Sequence of chain 1.B:
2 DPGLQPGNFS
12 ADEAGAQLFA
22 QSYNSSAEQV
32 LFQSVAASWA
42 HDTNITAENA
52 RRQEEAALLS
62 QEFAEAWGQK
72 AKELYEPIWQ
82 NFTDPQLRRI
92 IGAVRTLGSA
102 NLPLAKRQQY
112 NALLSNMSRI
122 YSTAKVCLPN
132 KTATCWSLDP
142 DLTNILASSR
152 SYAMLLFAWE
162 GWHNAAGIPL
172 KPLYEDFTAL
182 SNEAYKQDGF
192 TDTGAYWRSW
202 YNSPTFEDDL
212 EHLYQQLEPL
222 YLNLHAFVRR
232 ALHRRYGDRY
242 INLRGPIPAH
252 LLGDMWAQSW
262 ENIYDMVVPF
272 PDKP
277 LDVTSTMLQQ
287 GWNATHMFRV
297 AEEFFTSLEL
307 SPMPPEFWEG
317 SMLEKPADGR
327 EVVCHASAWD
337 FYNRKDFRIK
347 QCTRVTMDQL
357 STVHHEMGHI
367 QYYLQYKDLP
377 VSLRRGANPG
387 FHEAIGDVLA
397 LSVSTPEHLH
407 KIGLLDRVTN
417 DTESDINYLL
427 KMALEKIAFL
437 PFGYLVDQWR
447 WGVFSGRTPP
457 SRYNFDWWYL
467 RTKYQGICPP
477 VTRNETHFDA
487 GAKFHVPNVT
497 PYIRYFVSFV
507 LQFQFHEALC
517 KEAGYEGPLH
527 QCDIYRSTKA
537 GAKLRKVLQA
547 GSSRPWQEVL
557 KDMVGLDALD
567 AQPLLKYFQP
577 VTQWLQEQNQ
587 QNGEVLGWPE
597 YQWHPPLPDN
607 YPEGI

The small molecule below binds the protein below.
Small molecule (SMILES): NCCCC[C@H](N[C@@H](CCc1ccccc1)C(=O)O)C(=O)N1CCC[C@H]1C(=O)O

Binding-site contacts:
Ligand atom C7 contacts residue TYR501 of chain 1.B at 3.6 Å (hydrophobic).
Ligand atom C4 contacts residue ALA332 of chain 1.B at 3.7 Å (hydrophobic).
Ligand atom O2 contacts residue ZN1 of chain 1.N at 2.0 Å.
Ligand atom N1 contacts residue GLU362 of chain 1.B at 3.2 Å (salt-bridge).
Ligand atom C10 contacts residue GLU362 of chain 1.B at 3.5 Å.
Ligand atom C8 contacts residue TYR501 of chain 1.B at 3.8 Å (hydrophobic).
Ligand atom O3 contacts residue ZN1 of chain 1.N at 2.0 Å.
Ligand atom C2 contacts residue HIS361 of chain 1.B at 3.8 Å.
Ligand atom O1 contacts residue HIS331 of chain 1.B at 2.9 Å.
Ligand atom O2 contacts residue HIS361 of chain 1.B at 2.6 Å (h-bond).
Ligand atom C9 contacts residue GLN259 of chain 1.B at 3.8 Å.
Ligand atom C3 contacts residue ZN1 of chain 1.N at 2.3 Å.
Ligand atom O1 contacts residue TYR501 of chain 1.B at 3.8 Å.
Ligand atom C3 contacts residue GLU389 of chain 1.B at 3.6 Å.
Ligand atom C5 contacts residue TYR501 of chain 1.B at 3.2 Å (hydrophobic).
Ligand atom C21 contacts residue THR496 of chain 1.B at 3.6 Å.
Ligand atom C14 contacts residue ALA332 of chain 1.B at 3.3 Å (hydrophobic).
Ligand atom O2 contacts residue GLU389 of chain 1.B at 3.7 Å.
Ligand atom O4 contacts residue GLN259 of chain 1.B at 3.1 Å (h-bond).
Ligand atom O2 contacts residue GLU362 of chain 1.B at 3.2 Å (salt-bridge).
Ligand atom C11 contacts residue ALA332 of chain 1.B at 3.8 Å (hydrophobic).
Ligand atom O3 contacts residue HIS365 of chain 1.B at 3.8 Å.
Ligand atom C11 contacts residue HIS331 of chain 1.B at 3.6 Å.
Ligand atom O3 contacts residue TYR501 of chain 1.B at 3.1 Å (h-bond).
Ligand atom O4 contacts residue TYR498 of chain 1.B at 3.2 Å (h-bond).
Ligand atom O4 contacts residue LYS489 of chain 1.B at 3.0 Å (salt-bridge).
Ligand atom C1 contacts residue TYR501 of chain 1.B at 3.8 Å (hydrophobic).
Ligand atom O2 contacts residue HIS365 of chain 1.B at 3.1 Å (h-bond).
Ligand atom O1 contacts residue HIS491 of chain 1.B at 3.1 Å.
Ligand atom C2 contacts residue GLU362 of chain 1.B at 3.7 Å.
Ligand atom C17 contacts residue PHE490 of chain 1.B at 3.7 Å (hydrophobic).
Ligand atom O3 contacts residue HIS361 of chain 1.B at 3.4 Å (h-bond).
Ligand atom C3 contacts residue HIS361 of chain 1.B at 3.2 Å.
Ligand atom C4 contacts residue ZN1 of chain 1.N at 3.8 Å.
Ligand atom N2 contacts residue TYR501 of chain 1.B at 3.3 Å.
Ligand atom C4 contacts residue TYR501 of chain 1.B at 3.8 Å (hydrophobic).
Ligand atom N1 contacts residue ALA332 of chain 1.B at 3.3 Å (h-bond).
Ligand atom C6 contacts residue TYR501 of chain 1.B at 3.3 Å (hydrophobic).
Ligand atom O3 contacts residue GLU389 of chain 1.B at 2.8 Å (salt-bridge).
Ligand atom C3 contacts residue HIS365 of chain 1.B at 3.8 Å.